Binding-site contacts:
Ligand atom C1 contacts residue TYR28 of chain 1.C at 4.0 Å (hydrophobic).
Ligand atom C5 contacts residue ASN61 of chain 1.C at 3.7 Å.
Ligand atom N2 contacts residue ASN61 of chain 1.C at 2.9 Å (h-bond).
Ligand atom C1 contacts residue ASN61 of chain 1.C at 1.4 Å.
Ligand atom C2 contacts residue ASN61 of chain 1.C at 2.4 Å.
Ligand atom O7 contacts residue TYR28 of chain 1.C at 4.0 Å.
Ligand atom C7 contacts residue ASN61 of chain 1.C at 3.7 Å.
Ligand atom O5 contacts residue ASN61 of chain 1.C at 2.4 Å (h-bond).
Ligand atom O6 contacts residue TYR28 of chain 1.C at 4.5 Å.
Ligand atom C5 contacts residue TYR28 of chain 1.C at 3.8 Å (hydrophobic).
Ligand atom C3 contacts residue ASN61 of chain 1.C at 3.8 Å.
Ligand atom O5 contacts residue TYR28 of chain 1.C at 3.7 Å.
Ligand atom C4 contacts residue ASN61 of chain 1.C at 4.2 Å.
Ligand atom O7 contacts residue ASN61 of chain 1.C at 3.2 Å (h-bond).
Ligand atom C6 contacts residue TYR28 of chain 1.C at 3.6 Å (hydrophobic).

Sequence of chain 1.C:
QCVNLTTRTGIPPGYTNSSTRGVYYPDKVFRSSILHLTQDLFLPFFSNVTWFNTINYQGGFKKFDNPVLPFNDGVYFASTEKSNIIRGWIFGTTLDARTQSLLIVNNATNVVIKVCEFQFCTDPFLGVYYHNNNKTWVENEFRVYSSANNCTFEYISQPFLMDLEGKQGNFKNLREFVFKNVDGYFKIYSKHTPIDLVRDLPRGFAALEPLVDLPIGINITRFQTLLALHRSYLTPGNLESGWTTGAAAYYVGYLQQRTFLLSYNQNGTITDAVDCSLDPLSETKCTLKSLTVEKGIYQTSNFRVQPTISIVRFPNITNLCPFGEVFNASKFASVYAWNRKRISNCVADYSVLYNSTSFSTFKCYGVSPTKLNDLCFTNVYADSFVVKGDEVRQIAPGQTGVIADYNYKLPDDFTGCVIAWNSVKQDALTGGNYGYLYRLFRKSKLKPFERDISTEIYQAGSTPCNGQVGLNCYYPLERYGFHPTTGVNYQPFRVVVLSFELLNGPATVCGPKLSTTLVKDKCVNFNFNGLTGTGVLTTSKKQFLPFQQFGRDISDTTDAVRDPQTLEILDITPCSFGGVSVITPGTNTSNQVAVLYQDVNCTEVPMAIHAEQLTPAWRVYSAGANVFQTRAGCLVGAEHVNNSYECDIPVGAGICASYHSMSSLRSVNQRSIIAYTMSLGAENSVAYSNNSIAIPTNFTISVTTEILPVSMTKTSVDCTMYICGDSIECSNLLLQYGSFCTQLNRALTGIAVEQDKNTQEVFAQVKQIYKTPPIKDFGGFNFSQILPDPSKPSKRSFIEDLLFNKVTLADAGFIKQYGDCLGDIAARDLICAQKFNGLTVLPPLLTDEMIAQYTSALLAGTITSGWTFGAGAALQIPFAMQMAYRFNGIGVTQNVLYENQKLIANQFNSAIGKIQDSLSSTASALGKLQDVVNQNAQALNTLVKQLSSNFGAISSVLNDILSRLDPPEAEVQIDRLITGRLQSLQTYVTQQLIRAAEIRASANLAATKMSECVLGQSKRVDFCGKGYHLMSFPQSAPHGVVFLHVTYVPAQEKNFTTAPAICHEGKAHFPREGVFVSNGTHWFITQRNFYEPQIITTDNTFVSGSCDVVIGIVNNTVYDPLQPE

A protein and the small-molecule ligand that binds it are described below.
Small molecule (SMILES): CC(=O)N[C@@H]1[C@@H](O)[C@H](O)[C@@H](CO)O[C@H]1O